Sequence of chain 1.B:
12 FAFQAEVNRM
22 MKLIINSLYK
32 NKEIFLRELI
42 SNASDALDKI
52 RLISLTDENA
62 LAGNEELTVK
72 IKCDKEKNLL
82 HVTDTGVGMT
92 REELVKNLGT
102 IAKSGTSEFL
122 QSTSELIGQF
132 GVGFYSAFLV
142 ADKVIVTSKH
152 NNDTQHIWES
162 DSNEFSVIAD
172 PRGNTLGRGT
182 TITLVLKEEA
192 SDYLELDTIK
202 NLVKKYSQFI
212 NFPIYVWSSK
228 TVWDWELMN

Binding-site contacts:
Ligand atom CAL contacts residue MET90 of chain 1.B at 3.8 Å (hydrophobic).
Ligand atom CAO contacts residue GLY89 of chain 1.B at 3.5 Å.
Ligand atom CAQ contacts residue MET90 of chain 1.B at 3.6 Å (hydrophobic).
Ligand atom OAJ contacts residue ASP85 of chain 1.B at 2.8 Å (salt-bridge).
Ligand atom CAL contacts residue THR181 of chain 1.B at 3.8 Å.
Ligand atom OAG contacts residue ILE183 of chain 1.B at 3.5 Å.
Ligand atom CBD contacts residue MET90 of chain 1.B at 3.5 Å (hydrophobic).
Ligand atom CBD contacts residue ASN98 of chain 1.B at 3.9 Å.
Ligand atom CBC contacts residue MET90 of chain 1.B at 3.8 Å (hydrophobic).
Ligand atom CBA contacts residue ASN98 of chain 1.B at 3.9 Å.
Ligand atom OAJ contacts residue ALA47 of chain 1.B at 3.2 Å.
Ligand atom OAD contacts residue ASN43 of chain 1.B at 3.9 Å.
Ligand atom CBA contacts residue LEU99 of chain 1.B at 3.7 Å (hydrophobic).
Ligand atom OAN contacts residue ALA47 of chain 1.B at 3.7 Å.
Ligand atom OAB contacts residue ILE183 of chain 1.B at 3.3 Å.
Ligand atom OAG contacts residue ASN43 of chain 1.B at 3.6 Å.
Ligand atom CAX contacts residue PHE131 of chain 1.B at 3.5 Å (hydrophobic).
Ligand atom CAV contacts residue ASN98 of chain 1.B at 3.5 Å.
Ligand atom NAW contacts residue PHE131 of chain 1.B at 3.5 Å.
Ligand atom CAH contacts residue ASP85 of chain 1.B at 3.6 Å.
Ligand atom OAM contacts residue THR181 of chain 1.B at 2.7 Å (h-bond).
Ligand atom CAZ contacts residue LEU99 of chain 1.B at 3.5 Å (hydrophobic).
Ligand atom CAO contacts residue MET90 of chain 1.B at 3.7 Å (hydrophobic).
Ligand atom CAI contacts residue ASP85 of chain 1.B at 3.6 Å.
Ligand atom CBC contacts residue ASN98 of chain 1.B at 3.7 Å.
Ligand atom CAV contacts residue PHE131 of chain 1.B at 3.5 Å (hydrophobic).
Ligand atom CAF contacts residue ILE183 of chain 1.B at 3.8 Å (hydrophobic).
Ligand atom CBB contacts residue ASN98 of chain 1.B at 3.6 Å.
Ligand atom CAS contacts residue PHE131 of chain 1.B at 3.6 Å (hydrophobic).
Ligand atom CBA contacts residue TRP159 of chain 1.B at 3.8 Å (hydrophobic).
Ligand atom OAM contacts residue MET90 of chain 1.B at 3.3 Å.
Ligand atom CAU contacts residue PHE131 of chain 1.B at 3.5 Å (hydrophobic).
Ligand atom CAO contacts residue VAL88 of chain 1.B at 4.0 Å (hydrophobic).
Ligand atom CAF contacts residue ASN43 of chain 1.B at 3.7 Å.
Ligand atom CAH contacts residue ALA44 of chain 1.B at 3.9 Å (hydrophobic).
Ligand atom CAI contacts residue THR181 of chain 1.B at 3.9 Å.
Ligand atom NAT contacts residue PHE131 of chain 1.B at 3.5 Å.
Ligand atom OAJ contacts residue THR181 of chain 1.B at 3.5 Å.
Ligand atom CAR contacts residue PHE131 of chain 1.B at 3.5 Å (hydrophobic).
Ligand atom CBB contacts residue TRP159 of chain 1.B at 3.7 Å (hydrophobic).

A protein and the small-molecule ligand that binds it are described below.
Small molecule (SMILES): COC(=O)c1c(O)cc(O)c(C(=O)OC)c1CCc1nccn1Cc1ccccc1